Binding-site contacts:
Ligand atom C4 contacts residue A3 of chain 32.B at 3.6 Å.
Ligand atom C2' contacts residue ARG19 of chain 32.A at 3.6 Å.
Ligand atom O3' contacts residue ARG15 of chain 32.A at 3.1 Å (salt-bridge).
Ligand atom O4' contacts residue ARG19 of chain 32.A at 3.9 Å.
Ligand atom P contacts residue ARG15 of chain 32.A at 3.1 Å.
Ligand atom O4 contacts residue A3 of chain 32.B at 2.8 Å (h-bond).
Ligand atom C4 contacts residue ARG19 of chain 32.A at 3.9 Å.
Ligand atom OP1 contacts residue LYS18 of chain 32.A at 3.7 Å.
Ligand atom N3 contacts residue A1 of chain 32.B at 2.7 Å (h-bond).
Ligand atom O5' contacts residue ARG19 of chain 32.A at 2.1 Å (salt-bridge).
Ligand atom C5' contacts residue ARG19 of chain 32.A at 3.2 Å.
Ligand atom C1' contacts residue ARG19 of chain 32.A at 4.3 Å.
Ligand atom OP2 contacts residue ARG19 of chain 32.A at 2.1 Å (salt-bridge).
Ligand atom C4' contacts residue ARG19 of chain 32.A at 3.7 Å.
Ligand atom C4' contacts residue ARG15 of chain 32.A at 3.3 Å.
Ligand atom OP2 contacts residue ARG15 of chain 32.A at 2.5 Å.
Ligand atom C3' contacts residue ARG15 of chain 32.A at 3.8 Å.
Ligand atom N1 contacts residue A3 of chain 32.B at 4.3 Å.
Ligand atom O5' contacts residue ARG15 of chain 32.A at 3.6 Å.
Ligand atom OP2 contacts residue ALA16 of chain 32.A at 4.1 Å.
Ligand atom C5 contacts residue ARG19 of chain 32.A at 2.9 Å.
Ligand atom O2 contacts residue A3 of chain 32.B at 3.2 Å.
Ligand atom O4 contacts residue A1 of chain 32.B at 3.0 Å (h-bond).
Ligand atom O3' contacts residue ARG19 of chain 32.A at 3.6 Å (salt-bridge).
Ligand atom N3 contacts residue A2 of chain 32.B at 3.7 Å.
Ligand atom C2 contacts residue A3 of chain 32.B at 3.5 Å.
Ligand atom OP1 contacts residue ARG15 of chain 32.A at 2.5 Å.
Ligand atom O2 contacts residue A1 of chain 32.B at 2.7 Å (h-bond).
Ligand atom P contacts residue ARG19 of chain 32.A at 2.8 Å.
Ligand atom C2 contacts residue A1 of chain 32.B at 3.1 Å.
Ligand atom OP1 contacts residue ARG19 of chain 32.A at 4.1 Å.
Ligand atom C5' contacts residue ARG15 of chain 32.A at 2.5 Å.
Ligand atom N3 contacts residue A3 of chain 32.B at 2.8 Å (h-bond).
Ligand atom C6 contacts residue ARG19 of chain 32.A at 2.7 Å.
Ligand atom O2 contacts residue A2 of chain 32.B at 3.7 Å.
Ligand atom N1 contacts residue ARG19 of chain 32.A at 3.9 Å.
Ligand atom C4 contacts residue A1 of chain 32.B at 3.4 Å.
Ligand atom C3' contacts residue ARG19 of chain 32.A at 3.4 Å.
Ligand atom OP1 contacts residue MET14 of chain 32.A at 3.8 Å.
Ligand atom C2 contacts residue A2 of chain 32.B at 3.9 Å.

A small-molecule ligand and the protein it binds are described below.
Small molecule (SMILES): O=c1ccn([C@@H]2O[C@H](CO[P](=O)(O)O[C@H]3[C@@H](O)[C@H](n4ccc(=O)[nH]c4=O)O[C@@H]3CO[P](=O)(O)O[C@H]3[C@@H](O)[C@H](n4ccc(=O)[nH]c4=O)O[C@@H]3CO[P](=O)(O)O[C@H]3[C@@H](O)[C@H](n4ccc(=O)[nH]c4=O)O[C@@H]3COP(=O)=O)[C@@H](O)[C@H]2O)c(=O)[nH]1

Sequence of chain 32.A:
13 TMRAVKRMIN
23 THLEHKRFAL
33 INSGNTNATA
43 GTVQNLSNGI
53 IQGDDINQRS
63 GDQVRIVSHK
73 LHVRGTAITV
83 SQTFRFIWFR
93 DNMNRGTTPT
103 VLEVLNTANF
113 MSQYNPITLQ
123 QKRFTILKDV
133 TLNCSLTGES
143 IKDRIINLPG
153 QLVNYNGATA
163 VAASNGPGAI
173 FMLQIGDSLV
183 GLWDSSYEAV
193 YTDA